Binding-site contacts:
Ligand atom C1 contacts residue GLY48 of chain 1.A at 3.8 Å.
Ligand atom C14 contacts residue ASP25 of chain 1.B at 3.1 Å.
Ligand atom C16 contacts residue GLY27 of chain 1.B at 3.8 Å.
Ligand atom O3 contacts residue ASP25 of chain 1.A at 2.7 Å (salt-bridge).
Ligand atom O5 contacts residue ILE50 of chain 1.A at 3.3 Å.
Ligand atom O6 contacts residue ASN30 of chain 1.A at 3.2 Å (h-bond).
Ligand atom C18 contacts residue ALA28 of chain 1.B at 3.6 Å (hydrophobic).
Ligand atom C25 contacts residue ASN30 of chain 1.A at 3.2 Å.
Ligand atom O2 contacts residue ILE50 of chain 1.B at 3.5 Å.
Ligand atom C20 contacts residue ASN30 of chain 1.B at 3.8 Å.
Ligand atom C22 contacts residue GLY48 of chain 1.B at 3.5 Å.
Ligand atom O3 contacts residue GLY27 of chain 1.A at 3.5 Å.
Ligand atom C19 contacts residue ASN30 of chain 1.B at 3.5 Å.
Ligand atom C24 contacts residue VAL82 of chain 1.A at 3.2 Å (hydrophobic).
Ligand atom C25 contacts residue ALA28 of chain 1.A at 3.7 Å (hydrophobic).
Ligand atom C9 contacts residue GLY27 of chain 1.A at 3.5 Å.
Ligand atom O1 contacts residue ALA28 of chain 1.A at 3.5 Å.
Ligand atom C19 contacts residue ILE32 of chain 1.B at 3.4 Å (hydrophobic).
Ligand atom C9 contacts residue VAL82 of chain 1.B at 3.8 Å (hydrophobic).
Ligand atom O6 contacts residue ASP29 of chain 1.A at 3.4 Å (salt-bridge).
Ligand atom O5 contacts residue GLY49 of chain 1.B at 3.2 Å.
Ligand atom N3 contacts residue ASN30 of chain 1.B at 3.0 Å (h-bond).
Ligand atom C12 contacts residue ILE50 of chain 1.A at 3.7 Å (hydrophobic).
Ligand atom C24 contacts residue GLY27 of chain 1.B at 3.6 Å.
Ligand atom O4 contacts residue ILE50 of chain 1.A at 3.4 Å.
Ligand atom C13 contacts residue VAL82 of chain 1.B at 3.8 Å (hydrophobic).
Ligand atom N1 contacts residue GLY27 of chain 1.A at 3.1 Å (h-bond).
Ligand atom C15 contacts residue GLY27 of chain 1.B at 3.4 Å.
Ligand atom C6 contacts residue ASP25 of chain 1.B at 3.4 Å.
Ligand atom C7 contacts residue GLY27 of chain 1.A at 3.6 Å.
Ligand atom C12 contacts residue GLY49 of chain 1.A at 3.6 Å.
Ligand atom C7 contacts residue ASP25 of chain 1.B at 3.3 Å.
Ligand atom C6 contacts residue ASP25 of chain 1.A at 3.5 Å.
Ligand atom O3 contacts residue ASP25 of chain 1.B at 2.8 Å (salt-bridge).
Ligand atom C11 contacts residue VAL82 of chain 1.B at 3.6 Å (hydrophobic).
Ligand atom C12 contacts residue PRO81 of chain 1.B at 3.5 Å (hydrophobic).
Ligand atom C19 contacts residue ALA28 of chain 1.B at 3.3 Å (hydrophobic).
Ligand atom O5 contacts residue GLY48 of chain 1.B at 3.5 Å (h-bond).
Ligand atom C4 contacts residue GLY48 of chain 1.A at 3.6 Å.
Ligand atom C16 contacts residue ASP25 of chain 1.A at 3.7 Å.

This protein binds this small molecule.
Small molecule (SMILES): CC(C)CN(C[C@@H](O)[C@H](Cc1ccccc1)NC(=O)O[C@H]1CCOC1)S(=O)(=O)c1ccc(N)cc1

Sequence of chain 1.B:
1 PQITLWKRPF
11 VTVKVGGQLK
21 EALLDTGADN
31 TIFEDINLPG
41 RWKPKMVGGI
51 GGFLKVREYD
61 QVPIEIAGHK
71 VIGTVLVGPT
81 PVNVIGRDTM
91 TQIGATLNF

Sequence of chain 1.A:
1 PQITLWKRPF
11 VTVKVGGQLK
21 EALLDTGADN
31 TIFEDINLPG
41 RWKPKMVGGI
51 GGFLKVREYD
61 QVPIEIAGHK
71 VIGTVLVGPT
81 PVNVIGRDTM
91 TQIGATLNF